This small molecule binds to this protein.
Small molecule (SMILES): Nc1c2ccncc2cc2cnc(NCCCN3CCOCC3)nc12

Sequence of chain 1.A:
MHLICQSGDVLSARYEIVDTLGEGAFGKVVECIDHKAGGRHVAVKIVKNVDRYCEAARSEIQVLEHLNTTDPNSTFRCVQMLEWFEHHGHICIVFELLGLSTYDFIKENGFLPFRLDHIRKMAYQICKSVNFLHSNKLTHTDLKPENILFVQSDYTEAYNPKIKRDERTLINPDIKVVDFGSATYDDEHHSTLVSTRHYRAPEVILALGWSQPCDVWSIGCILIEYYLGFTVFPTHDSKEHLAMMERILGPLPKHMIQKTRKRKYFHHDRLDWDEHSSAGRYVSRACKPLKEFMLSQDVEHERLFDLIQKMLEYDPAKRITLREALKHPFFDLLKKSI

Binding-site contacts:
Ligand atom N1 contacts residue LEU99 of chain 1.A at 2.6 Å (h-bond).
Ligand atom C10 contacts residue ASP180 of chain 1.A at 3.3 Å.
Ligand atom C5 contacts residue ALA44 of chain 1.A at 3.8 Å (hydrophobic).
Ligand atom C12 contacts residue PHE27 of chain 1.A at 3.4 Å (hydrophobic).
Ligand atom N2 contacts residue LYS46 of chain 1.A at 3.8 Å.
Ligand atom C16 contacts residue ASN148 of chain 1.A at 3.0 Å.
Ligand atom C2 contacts residue LEU22 of chain 1.A at 3.7 Å (hydrophobic).
Ligand atom C16 contacts residue LYS145 of chain 1.A at 3.5 Å.
Ligand atom C contacts residue VAL30 of chain 1.A at 3.9 Å (hydrophobic).
Ligand atom C8 contacts residue VAL179 of chain 1.A at 3.8 Å (hydrophobic).
Ligand atom O contacts residue LYS145 of chain 1.A at 3.7 Å.
Ligand atom C1 contacts residue LEU150 of chain 1.A at 3.5 Å (hydrophobic).
Ligand atom C4 contacts residue GLU97 of chain 1.A at 3.3 Å.
Ligand atom C16 contacts residue ASP180 of chain 1.A at 3.7 Å.
Ligand atom C3 contacts residue LEU99 of chain 1.A at 3.5 Å (hydrophobic).
Ligand atom C4 contacts residue ALA44 of chain 1.A at 3.5 Å (hydrophobic).
Ligand atom N contacts residue VAL30 of chain 1.A at 3.9 Å.
Ligand atom O contacts residue GLU147 of chain 1.A at 3.7 Å.
Ligand atom N4 contacts residue ASN148 of chain 1.A at 2.8 Å (h-bond).
Ligand atom C8 contacts residue PHE96 of chain 1.A at 3.7 Å (hydrophobic).
Ligand atom C9 contacts residue VAL179 of chain 1.A at 3.9 Å (hydrophobic).
Ligand atom C11 contacts residue ASN148 of chain 1.A at 3.8 Å.
Ligand atom C contacts residue LEU150 of chain 1.A at 3.7 Å (hydrophobic).
Ligand atom N1 contacts residue ALA44 of chain 1.A at 3.7 Å.
Ligand atom N1 contacts residue GLU97 of chain 1.A at 3.8 Å.
Ligand atom N2 contacts residue VAL179 of chain 1.A at 3.9 Å.
Ligand atom N3 contacts residue LYS46 of chain 1.A at 3.9 Å.
Ligand atom C10 contacts residue LYS46 of chain 1.A at 3.0 Å.
Ligand atom C3 contacts residue LEU22 of chain 1.A at 3.6 Å (hydrophobic).
Ligand atom C11 contacts residue ASP180 of chain 1.A at 2.9 Å.
Ligand atom C4 contacts residue LEU99 of chain 1.A at 3.3 Å (hydrophobic).
Ligand atom C2 contacts residue LEU150 of chain 1.A at 3.5 Å (hydrophobic).
Ligand atom N1 contacts residue LEU98 of chain 1.A at 3.5 Å.
Ligand atom C15 contacts residue LYS145 of chain 1.A at 3.2 Å.
Ligand atom C3 contacts residue LEU98 of chain 1.A at 3.8 Å (hydrophobic).
Ligand atom C13 contacts residue ASN148 of chain 1.A at 3.6 Å.
Ligand atom N5 contacts residue VAL30 of chain 1.A at 3.7 Å.
Ligand atom C13 contacts residue GLU147 of chain 1.A at 3.7 Å.
Ligand atom C12 contacts residue ASN148 of chain 1.A at 3.8 Å.
Ligand atom N contacts residue LEU150 of chain 1.A at 3.9 Å.